The small molecule below binds the protein below.
Small molecule (SMILES): CC(C)C[C@H](N)C(=O)N[C@@H](CO)C(=O)N[C@@H](CO)C(=O)N1CCC[C@H]1C(=O)N[C@H](C(=O)N[C@H](C(=O)N[C@@H](CCCCN)C(=O)N[C@@H](CO)C(=O)N[C@@H](Cc1ccccc1)C(=O)O)[C@@H](C)O)C(C)C

Sequence of chain 1.A:
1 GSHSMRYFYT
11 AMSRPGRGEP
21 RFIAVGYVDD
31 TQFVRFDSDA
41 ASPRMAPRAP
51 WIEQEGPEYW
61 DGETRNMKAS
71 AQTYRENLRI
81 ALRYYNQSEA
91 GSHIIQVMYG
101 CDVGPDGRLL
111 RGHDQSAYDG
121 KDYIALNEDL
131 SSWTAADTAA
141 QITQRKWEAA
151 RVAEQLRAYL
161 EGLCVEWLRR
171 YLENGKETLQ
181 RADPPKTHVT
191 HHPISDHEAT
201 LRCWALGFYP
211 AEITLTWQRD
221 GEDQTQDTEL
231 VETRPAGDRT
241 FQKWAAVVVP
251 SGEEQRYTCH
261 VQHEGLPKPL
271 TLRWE

Binding-site contacts:
Ligand atom O contacts residue TYR159 of chain 1.A at 2.6 Å (h-bond).
Ligand atom O contacts residue TYR84 of chain 1.A at 3.6 Å (h-bond).
Ligand atom OG contacts residue ASN66 of chain 1.A at 2.8 Å (h-bond).
Ligand atom NZ contacts residue ASP114 of chain 1.A at 2.7 Å (salt-bridge).
Ligand atom CB contacts residue TYR159 of chain 1.A at 3.5 Å (hydrophobic).
Ligand atom N contacts residue TYR159 of chain 1.A at 3.5 Å.
Ligand atom CG contacts residue GLU63 of chain 1.A at 3.5 Å.
Ligand atom O contacts residue ILE80 of chain 1.A at 3.4 Å.
Ligand atom N contacts residue TYR7 of chain 1.A at 2.8 Å (h-bond).
Ligand atom OXT contacts residue THR143 of chain 1.A at 3.0 Å (h-bond).
Ligand atom CA contacts residue TYR7 of chain 1.A at 3.3 Å (hydrophobic).
Ligand atom O contacts residue LYS146 of chain 1.A at 3.3 Å (salt-bridge).
Ligand atom O contacts residue THR73 of chain 1.A at 3.5 Å.
Ligand atom OXT contacts residue LYS146 of chain 1.A at 3.2 Å.
Ligand atom C contacts residue TYR7 of chain 1.A at 3.3 Å (hydrophobic).
Ligand atom N contacts residue TYR99 of chain 1.A at 3.1 Å (h-bond).
Ligand atom N contacts residue TYR171 of chain 1.A at 2.7 Å (h-bond).
Ligand atom CA contacts residue TYR99 of chain 1.A at 3.6 Å (hydrophobic).
Ligand atom OXT contacts residue TYR84 of chain 1.A at 2.7 Å (h-bond).
Ligand atom N contacts residue TYR7 of chain 1.A at 3.4 Å (h-bond).
Ligand atom OG contacts residue MET67 of chain 1.A at 3.5 Å.
Ligand atom C contacts residue TYR84 of chain 1.A at 3.5 Å (hydrophobic).
Ligand atom CA contacts residue ASN66 of chain 1.A at 3.4 Å.
Ligand atom O contacts residue ASN77 of chain 1.A at 2.9 Å (h-bond).
Ligand atom O contacts residue TYR159 of chain 1.A at 3.4 Å.
Ligand atom O contacts residue ASN66 of chain 1.A at 3.0 Å (h-bond).
Ligand atom OG contacts residue GLU63 of chain 1.A at 3.0 Å (salt-bridge).
Ligand atom N contacts residue ASN77 of chain 1.A at 2.8 Å (h-bond).
Ligand atom CE contacts residue TRP147 of chain 1.A at 3.5 Å (hydrophobic).
Ligand atom C contacts residue TYR159 of chain 1.A at 3.5 Å (hydrophobic).
Ligand atom N contacts residue GLU63 of chain 1.A at 3.2 Å (salt-bridge).
Ligand atom CE2 contacts residue TYR123 of chain 1.A at 3.6 Å (hydrophobic).
Ligand atom CA contacts residue ASN77 of chain 1.A at 3.4 Å.
Ligand atom OG contacts residue TYR99 of chain 1.A at 3.4 Å.
Ligand atom NZ contacts residue TRP147 of chain 1.A at 3.4 Å.
Ligand atom CG2 contacts residue GLN155 of chain 1.A at 3.5 Å.
Ligand atom CA contacts residue TYR159 of chain 1.A at 3.5 Å (hydrophobic).
Ligand atom CB contacts residue TYR99 of chain 1.A at 3.4 Å (hydrophobic).
Ligand atom CD1 contacts residue ASN77 of chain 1.A at 3.4 Å.
Ligand atom O contacts residue TRP147 of chain 1.A at 2.8 Å (h-bond).